Sequence of chain 1.A:
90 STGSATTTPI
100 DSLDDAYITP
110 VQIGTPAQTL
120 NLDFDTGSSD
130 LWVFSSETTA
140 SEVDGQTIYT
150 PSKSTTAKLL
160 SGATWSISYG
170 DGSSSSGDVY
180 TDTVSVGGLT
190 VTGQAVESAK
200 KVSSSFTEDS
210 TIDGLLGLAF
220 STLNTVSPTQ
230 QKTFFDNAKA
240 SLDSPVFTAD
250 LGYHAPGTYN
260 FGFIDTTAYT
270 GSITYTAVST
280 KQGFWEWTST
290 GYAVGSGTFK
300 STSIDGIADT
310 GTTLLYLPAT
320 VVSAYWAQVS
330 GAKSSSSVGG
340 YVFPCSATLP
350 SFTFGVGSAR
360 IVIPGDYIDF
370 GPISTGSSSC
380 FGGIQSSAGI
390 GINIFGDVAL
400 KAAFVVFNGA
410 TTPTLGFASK

Binding-site contacts:
Ligand atom C2 contacts residue GLY370 of chain 1.A at 4.0 Å.
Ligand atom N2 contacts residue CYS379 of chain 1.A at 3.7 Å.
Ligand atom C7 contacts residue GLY370 of chain 1.A at 4.2 Å.
Ligand atom N1 contacts residue ZS11 of chain 1.E at 3.6 Å.
Ligand atom C4 contacts residue ASP368 of chain 1.A at 4.1 Å.
Ligand atom N1 contacts residue CYS379 of chain 1.A at 3.8 Å.
Ligand atom C contacts residue CYS344 of chain 1.A at 4.3 Å (hydrophobic).
Ligand atom C1 contacts residue CYS344 of chain 1.A at 3.8 Å (hydrophobic).
Ligand atom C7 contacts residue ZS11 of chain 1.E at 3.5 Å.
Ligand atom N contacts residue PRO371 of chain 1.A at 3.8 Å.
Ligand atom C4 contacts residue ZS11 of chain 1.E at 3.9 Å.
Ligand atom N contacts residue ZS11 of chain 1.E at 3.6 Å (h-bond).
Ligand atom C5 contacts residue PRO371 of chain 1.A at 4.2 Å (hydrophobic).
Ligand atom C3 contacts residue ASP368 of chain 1.A at 3.3 Å.
Ligand atom C2 contacts residue PRO371 of chain 1.A at 4.3 Å (hydrophobic).
Ligand atom C2 contacts residue ZS11 of chain 1.E at 3.7 Å.
Ligand atom C3 contacts residue GLY370 of chain 1.A at 3.8 Å.
Ligand atom C4 contacts residue GLY370 of chain 1.A at 3.8 Å.
Ligand atom C1 contacts residue ZS11 of chain 1.E at 3.6 Å.
Ligand atom N2 contacts residue CYS344 of chain 1.A at 3.0 Å (h-bond).
Ligand atom C1 contacts residue CYS379 of chain 1.A at 3.6 Å (hydrophobic).
Ligand atom C contacts residue ZS11 of chain 1.E at 3.5 Å.
Ligand atom C5 contacts residue ZS11 of chain 1.E at 3.4 Å.
Ligand atom C6 contacts residue PRO371 of chain 1.A at 3.5 Å (hydrophobic).
Ligand atom C contacts residue PRO371 of chain 1.A at 3.9 Å (hydrophobic).
Ligand atom C1 contacts residue ASP368 of chain 1.A at 3.5 Å.
Ligand atom N2 contacts residue ZS11 of chain 1.E at 3.8 Å.
Ligand atom C5 contacts residue GLY370 of chain 1.A at 4.0 Å.
Ligand atom C6 contacts residue GLY370 of chain 1.A at 4.3 Å.
Ligand atom C2 contacts residue CYS379 of chain 1.A at 4.2 Å (hydrophobic).
Ligand atom N1 contacts residue CYS344 of chain 1.A at 3.4 Å.
Ligand atom C2 contacts residue ASP368 of chain 1.A at 3.7 Å.
Ligand atom C7 contacts residue PRO371 of chain 1.A at 3.6 Å (hydrophobic).
Ligand atom C5 contacts residue LEU102 of chain 1.A at 4.2 Å (hydrophobic).
Ligand atom C3 contacts residue ZS11 of chain 1.E at 3.6 Å.
Ligand atom C6 contacts residue ZS11 of chain 1.E at 3.4 Å.
Ligand atom C4 contacts residue LEU102 of chain 1.A at 4.2 Å (hydrophobic).
Ligand atom N2 contacts residue ASP368 of chain 1.A at 2.7 Å (salt-bridge).
Ligand atom C contacts residue CYS379 of chain 1.A at 4.3 Å (hydrophobic).

The small molecule below binds the protein below.
Small molecule (SMILES): [H]/N=C1\N=C(N)c2ccccc21